Binding-site contacts:
Ligand atom CA contacts residue GLY206 of chain 1.B at 3.7 Å.
Ligand atom N contacts residue GLY206 of chain 1.B at 2.9 Å (h-bond).
Ligand atom CB contacts residue LEU166 of chain 1.B at 3.4 Å (hydrophobic).
Ligand atom CG contacts residue ASN205 of chain 1.B at 3.7 Å.
Ligand atom O contacts residue SER202 of chain 1.B at 3.9 Å.
Ligand atom CD1 contacts residue HIS159 of chain 1.B at 3.5 Å.
Ligand atom CB contacts residue ARG169 of chain 1.B at 3.7 Å.
Ligand atom CD1 contacts residue GLU198 of chain 1.B at 3.9 Å.
Ligand atom OD2 contacts residue LEU166 of chain 1.B at 3.9 Å.
Ligand atom C contacts residue HIS159 of chain 1.B at 3.9 Å.
Ligand atom CA contacts residue SER202 of chain 1.B at 3.4 Å.
Ligand atom NZ contacts residue LYS155 of chain 1.B at 3.9 Å.
Ligand atom C contacts residue GLY206 of chain 1.B at 3.8 Å.
Ligand atom CB contacts residue SER202 of chain 1.B at 3.9 Å.
Ligand atom CD contacts residue LYS212 of chain 1.B at 3.7 Å.
Ligand atom CB contacts residue ASN205 of chain 1.B at 3.2 Å.
Ligand atom N contacts residue ARG169 of chain 1.B at 3.8 Å.
Ligand atom O contacts residue ARG169 of chain 1.B at 3.1 Å (salt-bridge).
Ligand atom CA contacts residue GLY206 of chain 1.B at 3.7 Å.
Ligand atom CD contacts residue HIS215 of chain 1.B at 3.7 Å.
Ligand atom OE1 contacts residue HIS215 of chain 1.B at 2.9 Å (h-bond).
Ligand atom O contacts residue SER202 of chain 1.B at 3.3 Å.
Ligand atom O contacts residue GLY206 of chain 1.B at 3.3 Å.
Ligand atom C contacts residue SER202 of chain 1.B at 3.7 Å.
Ligand atom OE2 contacts residue ALA208 of chain 1.B at 2.8 Å (h-bond).
Ligand atom CD contacts residue PHE207 of chain 1.B at 3.9 Å (hydrophobic).
Ligand atom OE1 contacts residue LYS212 of chain 1.B at 3.2 Å (salt-bridge).
Ligand atom CD1 contacts residue ILE199 of chain 1.B at 3.9 Å (hydrophobic).
Ligand atom CG1 contacts residue HIS159 of chain 1.B at 3.7 Å.
Ligand atom CB contacts residue ALA208 of chain 1.B at 3.8 Å (hydrophobic).
Ligand atom OE2 contacts residue PHE207 of chain 1.B at 3.4 Å.
Ligand atom CD1 contacts residue HIS159 of chain 1.B at 3.9 Å.
Ligand atom CG contacts residue LEU166 of chain 1.B at 3.8 Å (hydrophobic).
Ligand atom O contacts residue ILE203 of chain 1.B at 3.9 Å.
Ligand atom CD1 contacts residue TYR162 of chain 1.B at 3.8 Å (hydrophobic).
Ligand atom CG2 contacts residue ARG169 of chain 1.B at 3.5 Å.
Ligand atom N contacts residue SER202 of chain 1.B at 3.0 Å (h-bond).
Ligand atom O contacts residue HIS159 of chain 1.B at 2.8 Å (h-bond).
Ligand atom CB contacts residue GLY206 of chain 1.B at 3.4 Å.
Ligand atom NZ contacts residue ASP152 of chain 1.B at 3.2 Å (salt-bridge).

This protein binds this small molecule.
Small molecule (SMILES): CC[C@H](C)[C@H](NC(=O)[C@@H](NC(=O)[C@@H]1CCCN1C(=O)[C@H](CC(=O)O)NC(=O)[C@H](CC(C)C)NC(=O)[C@@H](N)CCCCN)[C@@H](C)CC)C(=O)N[C@@H](CCC(=O)O)C(=O)N[C@H](C=O)CC(=O)O

Sequence of chain 1.B:
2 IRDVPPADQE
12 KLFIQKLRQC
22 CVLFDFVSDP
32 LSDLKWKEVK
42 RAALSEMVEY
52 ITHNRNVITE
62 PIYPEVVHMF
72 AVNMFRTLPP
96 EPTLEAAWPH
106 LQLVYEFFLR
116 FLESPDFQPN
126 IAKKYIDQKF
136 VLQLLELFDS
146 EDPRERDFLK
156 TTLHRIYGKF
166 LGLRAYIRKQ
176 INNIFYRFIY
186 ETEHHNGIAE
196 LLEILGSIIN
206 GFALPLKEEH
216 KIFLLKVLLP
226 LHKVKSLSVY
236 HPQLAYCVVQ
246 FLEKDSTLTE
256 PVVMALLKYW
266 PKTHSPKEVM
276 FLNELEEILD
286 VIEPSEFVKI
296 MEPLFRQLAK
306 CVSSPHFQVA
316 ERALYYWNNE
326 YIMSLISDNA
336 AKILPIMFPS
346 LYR